Sequence of chain 1.F:
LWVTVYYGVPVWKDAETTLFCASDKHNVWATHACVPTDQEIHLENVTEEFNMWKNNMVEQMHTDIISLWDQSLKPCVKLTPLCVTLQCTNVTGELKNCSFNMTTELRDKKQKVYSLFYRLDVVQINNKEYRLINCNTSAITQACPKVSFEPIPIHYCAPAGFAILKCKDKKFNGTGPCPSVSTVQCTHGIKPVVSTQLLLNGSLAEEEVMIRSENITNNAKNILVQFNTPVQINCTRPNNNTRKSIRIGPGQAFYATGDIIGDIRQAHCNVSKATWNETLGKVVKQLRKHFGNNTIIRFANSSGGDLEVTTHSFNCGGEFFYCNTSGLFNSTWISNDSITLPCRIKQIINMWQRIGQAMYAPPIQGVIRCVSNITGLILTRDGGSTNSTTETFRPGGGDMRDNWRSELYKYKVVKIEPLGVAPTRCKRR

The small molecule below binds the protein below.
Small molecule (SMILES): CC(=O)N[C@H]1[C@H](O[C@H]2[C@H](O)[C@@H](NC(C)=O)CO[C@@H]2CO)O[C@H](CO)[C@@H](O)[C@@H]1O

Binding-site contacts:
Ligand atom O5 contacts residue ASN101 of chain 1.F at 2.4 Å (h-bond).
Ligand atom C1 contacts residue ASN101 of chain 1.F at 1.4 Å.
Ligand atom C2 contacts residue ASN101 of chain 1.F at 2.4 Å.
Ligand atom O5 contacts residue GLY112 of chain 1.F at 3.9 Å.
Ligand atom C5 contacts residue GLY112 of chain 1.F at 4.4 Å.
Ligand atom C8 contacts residue ASN101 of chain 1.F at 4.5 Å.
Ligand atom N2 contacts residue ASN101 of chain 1.F at 2.8 Å (h-bond).
Ligand atom C4 contacts residue ASN101 of chain 1.F at 4.2 Å.
Ligand atom O7 contacts residue ASN101 of chain 1.F at 3.6 Å.
Ligand atom O6 contacts residue GLY112 of chain 1.F at 3.5 Å.
Ligand atom C5 contacts residue ASN101 of chain 1.F at 3.7 Å.
Ligand atom C6 contacts residue GLY112 of chain 1.F at 3.6 Å.
Ligand atom C7 contacts residue ASN101 of chain 1.F at 3.4 Å.
Ligand atom C3 contacts residue ASN101 of chain 1.F at 3.8 Å.